Sequence of chain 2.C:
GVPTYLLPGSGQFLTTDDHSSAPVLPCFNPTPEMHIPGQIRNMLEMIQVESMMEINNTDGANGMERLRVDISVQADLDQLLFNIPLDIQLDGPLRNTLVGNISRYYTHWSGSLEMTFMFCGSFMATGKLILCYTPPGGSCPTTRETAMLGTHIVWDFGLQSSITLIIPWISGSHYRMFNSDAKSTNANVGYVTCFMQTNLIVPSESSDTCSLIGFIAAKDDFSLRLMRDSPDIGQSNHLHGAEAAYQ

Binding-site contacts:
Ligand atom C4 contacts residue ASN275 of chain 2.A at 3.8 Å.
Ligand atom O3 contacts residue PRO274 of chain 2.A at 3.8 Å.
Ligand atom C3 contacts residue ASP232 of chain 2.C at 4.0 Å.
Ligand atom C1 contacts residue ARG104 of chain 2.C at 3.6 Å.
Ligand atom C3 contacts residue PRO274 of chain 2.A at 3.8 Å (hydrophobic).
Ligand atom O6 contacts residue ASP91 of chain 2.C at 3.1 Å.
Ligand atom C4 contacts residue ARG104 of chain 2.C at 3.9 Å.
Ligand atom C4 contacts residue PRO231 of chain 2.C at 3.5 Å (hydrophobic).
Ligand atom C5 contacts residue ASN275 of chain 2.A at 3.6 Å.
Ligand atom O4 contacts residue ARG95 of chain 2.C at 3.6 Å (salt-bridge).
Ligand atom O3 contacts residue ASP91 of chain 2.C at 4.0 Å.
Ligand atom N5 contacts residue ASP232 of chain 2.C at 4.1 Å.
Ligand atom C3 contacts residue ARG104 of chain 2.C at 3.8 Å.
Ligand atom C11 contacts residue PRO231 of chain 2.C at 3.7 Å (hydrophobic).
Ligand atom O4 contacts residue ASN275 of chain 2.A at 3.0 Å (h-bond).
Ligand atom C3 contacts residue PRO274 of chain 2.A at 4.1 Å (hydrophobic).
Ligand atom O7 contacts residue ARG270 of chain 2.A at 3.8 Å.
Ligand atom O10 contacts residue ARG270 of chain 2.A at 3.3 Å.
Ligand atom C10 contacts residue ASN275 of chain 2.A at 3.3 Å.
Ligand atom C5 contacts residue PRO231 of chain 2.C at 3.7 Å (hydrophobic).
Ligand atom C10 contacts residue PRO231 of chain 2.C at 3.8 Å (hydrophobic).
Ligand atom C11 contacts residue ILE233 of chain 2.C at 3.8 Å (hydrophobic).
Ligand atom O3 contacts residue GLY282 of chain 2.A at 3.4 Å.
Ligand atom O4 contacts residue ASP232 of chain 2.C at 2.7 Å (salt-bridge).
Ligand atom C4 contacts residue PRO274 of chain 2.A at 4.0 Å (hydrophobic).
Ligand atom O4 contacts residue ASP91 of chain 2.C at 2.7 Å (salt-bridge).
Ligand atom C4 contacts residue ASP91 of chain 2.C at 3.2 Å.
Ligand atom O10 contacts residue ASN275 of chain 2.A at 2.9 Å (h-bond).
Ligand atom C5 contacts residue PRO274 of chain 2.A at 4.0 Å (hydrophobic).
Ligand atom C4 contacts residue ASP232 of chain 2.C at 3.5 Å.
Ligand atom O7 contacts residue PRO274 of chain 2.A at 3.4 Å.
Ligand atom O1B contacts residue ARG104 of chain 2.C at 2.8 Å (salt-bridge).
Ligand atom O4 contacts residue PRO231 of chain 2.C at 3.8 Å.
Ligand atom O6 contacts residue PRO274 of chain 2.A at 3.7 Å.
Ligand atom C11 contacts residue ASP232 of chain 2.C at 3.8 Å.
Ligand atom C3 contacts residue ARG95 of chain 2.C at 3.9 Å.
Ligand atom N5 contacts residue ASN275 of chain 2.A at 3.6 Å (h-bond).
Ligand atom C6 contacts residue ASP91 of chain 2.C at 3.8 Å.
Ligand atom N5 contacts residue PRO231 of chain 2.C at 2.9 Å (h-bond).
Ligand atom C11 contacts residue GLY234 of chain 2.C at 3.8 Å.

A protein and the small-molecule ligand that binds it are described below.
Small molecule (SMILES): CC(=O)N[C@H]1[C@H]([C@H](O)[C@H](O)CO)O[C@@](OC[C@H]2O[C@@H](O[C@H]3[C@H](O)[C@@H](O)[C@H](O)O[C@@H]3CO)[C@H](O)[C@@H](O)[C@H]2O)(C(=O)O)C[C@@H]1O

Sequence of chain 2.A:
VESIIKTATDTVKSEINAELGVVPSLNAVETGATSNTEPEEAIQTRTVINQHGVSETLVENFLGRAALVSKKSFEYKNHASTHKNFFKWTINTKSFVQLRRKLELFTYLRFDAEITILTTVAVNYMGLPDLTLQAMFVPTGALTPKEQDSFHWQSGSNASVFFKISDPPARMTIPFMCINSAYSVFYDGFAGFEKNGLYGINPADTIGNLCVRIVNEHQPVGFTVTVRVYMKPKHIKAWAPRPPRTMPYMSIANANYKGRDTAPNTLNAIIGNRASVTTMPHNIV